Sequence of chain 3.A:
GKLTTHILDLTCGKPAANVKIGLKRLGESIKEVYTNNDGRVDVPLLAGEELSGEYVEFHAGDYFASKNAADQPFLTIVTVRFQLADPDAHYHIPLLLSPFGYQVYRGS

A small-molecule ligand and the protein it binds are described below.
Small molecule (SMILES): Nc1[nH]c(=O)[nH]c(=O)c1N

Sequence of chain 1.A:
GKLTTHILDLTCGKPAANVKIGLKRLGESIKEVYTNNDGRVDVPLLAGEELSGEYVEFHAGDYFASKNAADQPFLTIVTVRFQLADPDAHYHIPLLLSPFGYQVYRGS

Binding-site contacts:
Ligand atom N3 contacts residue URN1 of chain 3.C at 0.5 Å.
Ligand atom C2 contacts residue ARG49 of chain 1.A at 3.1 Å.
Ligand atom O2 contacts residue ARG49 of chain 1.A at 2.7 Å (salt-bridge).
Ligand atom N1 contacts residue URN1 of chain 3.C at 0.7 Å.
Ligand atom N5 contacts residue TYR118 of chain 3.A at 2.7 Å (h-bond).
Ligand atom C4 contacts residue TYR118 of chain 1.A at 4.0 Å (hydrophobic).
Ligand atom C6 contacts residue URN1 of chain 3.C at 0.5 Å.
Ligand atom N5 contacts residue HIS14 of chain 3.A at 3.8 Å.
Ligand atom C5 contacts residue TYR118 of chain 3.A at 3.7 Å (hydrophobic).
Ligand atom C2 contacts residue URN1 of chain 3.C at 0.7 Å.
Ligand atom N6 contacts residue ARG49 of chain 3.A at 3.4 Å (salt-bridge).
Ligand atom N3 contacts residue HIS105 of chain 1.A at 3.4 Å (h-bond).
Ligand atom C6 contacts residue ARG49 of chain 3.A at 3.7 Å.
Ligand atom N1 contacts residue HIS105 of chain 3.A at 3.8 Å.
Ligand atom C4 contacts residue HIS105 of chain 1.A at 3.8 Å.
Ligand atom C4 contacts residue HIS14 of chain 1.A at 3.7 Å.
Ligand atom N5 contacts residue TYR118 of chain 1.A at 2.9 Å (h-bond).
Ligand atom O4 contacts residue TYR118 of chain 3.A at 4.1 Å.
Ligand atom O4 contacts residue PRO107 of chain 1.A at 3.3 Å.
Ligand atom O4 contacts residue HIS14 of chain 1.A at 3.3 Å.
Ligand atom N3 contacts residue HIS14 of chain 1.A at 3.5 Å.
Ligand atom O4 contacts residue TYR118 of chain 1.A at 3.2 Å (h-bond).
Ligand atom N1 contacts residue ARG49 of chain 3.A at 3.6 Å (salt-bridge).
Ligand atom N3 contacts residue ARG49 of chain 1.A at 3.1 Å (salt-bridge).
Ligand atom C6 contacts residue HIS14 of chain 3.A at 3.7 Å.
Ligand atom N6 contacts residue URN1 of chain 3.C at 1.2 Å (h-bond).
Ligand atom C5 contacts residue HIS14 of chain 3.A at 4.1 Å.
Ligand atom C5 contacts residue TYR118 of chain 1.A at 3.8 Å (hydrophobic).
Ligand atom C6 contacts residue HIS105 of chain 3.A at 3.4 Å.
Ligand atom N5 contacts residue URN1 of chain 3.C at 1.2 Å (h-bond).
Ligand atom N5 contacts residue PRO107 of chain 3.A at 4.0 Å.
Ligand atom N6 contacts residue PRO107 of chain 3.A at 4.2 Å.
Ligand atom N1 contacts residue ARG49 of chain 1.A at 4.3 Å.
Ligand atom O2 contacts residue URN1 of chain 3.C at 1.7 Å (h-bond).
Ligand atom C4 contacts residue URN1 of chain 3.C at 0.7 Å.
Ligand atom N6 contacts residue HIS14 of chain 3.A at 2.8 Å.
Ligand atom N6 contacts residue HIS105 of chain 3.A at 2.6 Å (h-bond).
Ligand atom C5 contacts residue URN1 of chain 3.C at 0.7 Å.
Ligand atom O4 contacts residue URN1 of chain 3.C at 1.2 Å (h-bond).
Ligand atom O4 contacts residue HIS105 of chain 1.A at 3.7 Å.